A protein and the small-molecule ligand that binds it are described below.
Small molecule (SMILES): CC(=O)N[C@H]1[C@H](O[C@H]2[C@H](O)[C@@H](NC(C)=O)CO[C@@H]2CO)O[C@H](CO)[C@@H](O)[C@@H]1O

Binding-site contacts:
Ligand atom N2 contacts residue ILE159 of chain 1.D at 3.6 Å.
Ligand atom C7 contacts residue ILE159 of chain 1.D at 3.8 Å (hydrophobic).
Ligand atom C1 contacts residue THR196 of chain 1.D at 3.4 Å.
Ligand atom O6 contacts residue THR196 of chain 1.D at 4.1 Å.
Ligand atom C8 contacts residue THR153 of chain 1.D at 4.4 Å.
Ligand atom N2 contacts residue ASN194 of chain 1.D at 2.8 Å (h-bond).
Ligand atom C6 contacts residue GLU197 of chain 1.D at 3.3 Å.
Ligand atom C7 contacts residue GLU197 of chain 1.D at 4.1 Å.
Ligand atom O6 contacts residue GLU197 of chain 1.D at 2.5 Å (salt-bridge).
Ligand atom O7 contacts residue ASN194 of chain 1.D at 3.2 Å (h-bond).
Ligand atom C1 contacts residue ASN194 of chain 1.D at 1.4 Å.
Ligand atom C1 contacts residue ILE159 of chain 1.D at 4.3 Å (hydrophobic).
Ligand atom O7 contacts residue ILE159 of chain 1.D at 4.4 Å.
Ligand atom O5 contacts residue THR196 of chain 1.D at 3.7 Å.
Ligand atom O7 contacts residue LYS232 of chain 1.D at 4.1 Å.
Ligand atom O7 contacts residue THR196 of chain 1.D at 3.8 Å.
Ligand atom C4 contacts residue ASN194 of chain 1.D at 4.3 Å.
Ligand atom C5 contacts residue THR196 of chain 1.D at 3.8 Å.
Ligand atom C2 contacts residue ASN194 of chain 1.D at 2.4 Å.
Ligand atom C5 contacts residue ASN194 of chain 1.D at 3.7 Å.
Ligand atom O7 contacts residue GLN192 of chain 1.D at 4.3 Å.
Ligand atom C7 contacts residue ASN194 of chain 1.D at 3.3 Å.
Ligand atom C8 contacts residue ILE159 of chain 1.D at 4.0 Å (hydrophobic).
Ligand atom O5 contacts residue ASN194 of chain 1.D at 2.4 Å (h-bond).
Ligand atom C3 contacts residue ASN194 of chain 1.D at 3.8 Å.
Ligand atom C5 contacts residue GLU197 of chain 1.D at 4.5 Å.
Ligand atom C8 contacts residue GLU197 of chain 1.D at 3.4 Å.

Sequence of chain 1.D:
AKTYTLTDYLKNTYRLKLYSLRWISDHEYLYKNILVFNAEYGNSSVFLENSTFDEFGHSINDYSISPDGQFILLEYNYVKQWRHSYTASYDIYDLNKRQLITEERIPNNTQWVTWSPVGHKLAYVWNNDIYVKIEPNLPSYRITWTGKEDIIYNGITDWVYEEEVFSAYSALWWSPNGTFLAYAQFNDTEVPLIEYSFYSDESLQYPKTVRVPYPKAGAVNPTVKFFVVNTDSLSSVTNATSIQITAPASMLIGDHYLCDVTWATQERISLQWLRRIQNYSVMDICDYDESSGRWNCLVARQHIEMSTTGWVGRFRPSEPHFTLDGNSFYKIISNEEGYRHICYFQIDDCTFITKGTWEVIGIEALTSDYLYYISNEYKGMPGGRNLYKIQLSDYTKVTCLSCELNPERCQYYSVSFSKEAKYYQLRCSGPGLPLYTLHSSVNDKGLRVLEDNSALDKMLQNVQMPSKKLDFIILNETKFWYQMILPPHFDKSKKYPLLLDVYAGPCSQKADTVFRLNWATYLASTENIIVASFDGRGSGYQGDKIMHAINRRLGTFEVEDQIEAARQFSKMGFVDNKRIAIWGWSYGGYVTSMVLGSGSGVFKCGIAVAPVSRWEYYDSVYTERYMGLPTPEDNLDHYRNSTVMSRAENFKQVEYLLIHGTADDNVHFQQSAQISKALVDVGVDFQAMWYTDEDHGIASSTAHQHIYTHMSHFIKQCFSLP